A small-molecule ligand and the protein it binds are described below.
Small molecule (SMILES): CC(=O)N[C@@H]1[C@@H](O)[C@H](O)[C@@H](CO)O[C@H]1O

Binding-site contacts:
Ligand atom N2 contacts residue ASN246 of chain 1.K at 2.9 Å (h-bond).
Ligand atom C8 contacts residue THR248 of chain 1.K at 3.7 Å.
Ligand atom C2 contacts residue THR248 of chain 1.K at 3.2 Å.
Ligand atom O3 contacts residue THR248 of chain 1.K at 3.6 Å.
Ligand atom C8 contacts residue ASN249 of chain 1.K at 3.4 Å.
Ligand atom C1 contacts residue THR248 of chain 1.K at 4.4 Å.
Ligand atom C7 contacts residue ASN249 of chain 1.K at 4.0 Å.
Ligand atom C4 contacts residue ASN246 of chain 1.K at 4.2 Å.
Ligand atom O5 contacts residue ASN246 of chain 1.K at 2.4 Å (h-bond).
Ligand atom C1 contacts residue ASN246 of chain 1.K at 1.4 Å.
Ligand atom O6 contacts residue ASN246 of chain 1.K at 4.1 Å.
Ligand atom C5 contacts residue ASN246 of chain 1.K at 3.7 Å.
Ligand atom N2 contacts residue ASN249 of chain 1.K at 3.9 Å.
Ligand atom C3 contacts residue ASN246 of chain 1.K at 3.8 Å.
Ligand atom O7 contacts residue ASN246 of chain 1.K at 3.6 Å.
Ligand atom N2 contacts residue THR248 of chain 1.K at 2.6 Å (h-bond).
Ligand atom C3 contacts residue THR248 of chain 1.K at 4.0 Å.
Ligand atom C7 contacts residue THR248 of chain 1.K at 3.7 Å.
Ligand atom C7 contacts residue ASN246 of chain 1.K at 3.5 Å.
Ligand atom C2 contacts residue ASN246 of chain 1.K at 2.5 Å.

Sequence of chain 1.K:
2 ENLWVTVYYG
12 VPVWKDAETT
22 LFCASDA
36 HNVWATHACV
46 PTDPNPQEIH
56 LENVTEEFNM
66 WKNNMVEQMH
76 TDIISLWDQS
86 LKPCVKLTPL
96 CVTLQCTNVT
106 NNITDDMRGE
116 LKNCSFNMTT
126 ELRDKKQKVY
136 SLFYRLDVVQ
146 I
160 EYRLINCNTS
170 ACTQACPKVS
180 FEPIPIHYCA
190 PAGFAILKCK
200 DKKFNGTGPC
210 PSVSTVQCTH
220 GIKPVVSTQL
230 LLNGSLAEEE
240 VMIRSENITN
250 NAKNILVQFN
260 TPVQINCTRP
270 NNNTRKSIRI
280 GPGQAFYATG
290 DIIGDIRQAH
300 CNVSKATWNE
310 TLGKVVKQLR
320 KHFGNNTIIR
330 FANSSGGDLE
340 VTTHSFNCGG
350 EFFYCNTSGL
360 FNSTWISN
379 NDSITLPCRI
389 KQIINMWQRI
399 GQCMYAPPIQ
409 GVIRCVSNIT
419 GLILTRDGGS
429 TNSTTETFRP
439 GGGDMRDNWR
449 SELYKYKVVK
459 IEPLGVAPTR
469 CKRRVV